Binding-site contacts:
Ligand atom C8 contacts residue THR248 of chain 1.A at 3.3 Å.
Ligand atom C5 contacts residue ASN246 of chain 1.A at 3.6 Å.
Ligand atom C7 contacts residue NAG1 of chain 1.L at 4.3 Å.
Ligand atom O5 contacts residue GLN164 of chain 1.A at 3.4 Å (h-bond).
Ligand atom O5 contacts residue GLU163 of chain 1.A at 4.2 Å.
Ligand atom C4 contacts residue NAG1 of chain 1.L at 4.1 Å.
Ligand atom C3 contacts residue ASN246 of chain 1.A at 3.8 Å.
Ligand atom O4 contacts residue NAG1 of chain 1.L at 3.5 Å.
Ligand atom C6 contacts residue ASN165 of chain 1.A at 3.6 Å.
Ligand atom O7 contacts residue ILE203 of chain 1.A at 4.0 Å.
Ligand atom O7 contacts residue ARG201 of chain 1.A at 3.3 Å (salt-bridge).
Ligand atom O6 contacts residue GLU163 of chain 1.A at 3.4 Å (salt-bridge).
Ligand atom C7 contacts residue SER247 of chain 1.A at 4.2 Å.
Ligand atom C6 contacts residue GLU163 of chain 1.A at 3.1 Å.
Ligand atom C2 contacts residue GLN164 of chain 1.A at 4.1 Å.
Ligand atom C8 contacts residue NAG1 of chain 1.L at 3.6 Å.
Ligand atom N2 contacts residue NAG1 of chain 1.L at 3.8 Å.
Ligand atom C5 contacts residue NAG1 of chain 1.L at 3.5 Å.
Ligand atom C1 contacts residue GLN164 of chain 1.A at 3.7 Å.
Ligand atom C8 contacts residue ASN246 of chain 1.A at 4.1 Å.
Ligand atom C2 contacts residue ASN246 of chain 1.A at 2.5 Å.
Ligand atom C5 contacts residue GLU163 of chain 1.A at 3.5 Å.
Ligand atom O7 contacts residue GLY218 of chain 1.E at 4.2 Å.
Ligand atom O7 contacts residue ILE217 of chain 1.E at 3.5 Å (h-bond).
Ligand atom O5 contacts residue ASN165 of chain 1.A at 3.0 Å.
Ligand atom O5 contacts residue NAG1 of chain 1.L at 4.3 Å.
Ligand atom C1 contacts residue ASN246 of chain 1.A at 1.4 Å.
Ligand atom O6 contacts residue ASP188 of chain 1.E at 3.3 Å (salt-bridge).
Ligand atom C8 contacts residue SER247 of chain 1.A at 3.3 Å.
Ligand atom C7 contacts residue ASN246 of chain 1.A at 3.4 Å.
Ligand atom C7 contacts residue ARG201 of chain 1.A at 3.9 Å.
Ligand atom C6 contacts residue NAG1 of chain 1.L at 3.7 Å.
Ligand atom C4 contacts residue ASN246 of chain 1.A at 4.3 Å.
Ligand atom O7 contacts residue ASN246 of chain 1.A at 3.7 Å.
Ligand atom N2 contacts residue ASN246 of chain 1.A at 2.6 Å (h-bond).
Ligand atom O3 contacts residue GLU163 of chain 1.A at 3.7 Å.
Ligand atom C1 contacts residue ASN165 of chain 1.A at 3.9 Å.
Ligand atom C5 contacts residue ASN165 of chain 1.A at 3.9 Å.
Ligand atom O5 contacts residue ASN246 of chain 1.A at 2.3 Å (h-bond).
Ligand atom O6 contacts residue ASN165 of chain 1.A at 4.2 Å.

This protein binds this small molecule.
Small molecule (SMILES): CC(=O)N[C@H]1[C@H](O[C@H]2[C@H](O)[C@@H](NC(C)=O)CO[C@@H]2CO)O[C@H](CO)[C@@H](O[C@@H]2O[C@H](CO)[C@@H](O)[C@H](O[C@H]3O[C@H](CO)[C@@H](O)[C@H](O)[C@@H]3O)[C@@H]2O)[C@@H]1O

Sequence of chain 1.A:
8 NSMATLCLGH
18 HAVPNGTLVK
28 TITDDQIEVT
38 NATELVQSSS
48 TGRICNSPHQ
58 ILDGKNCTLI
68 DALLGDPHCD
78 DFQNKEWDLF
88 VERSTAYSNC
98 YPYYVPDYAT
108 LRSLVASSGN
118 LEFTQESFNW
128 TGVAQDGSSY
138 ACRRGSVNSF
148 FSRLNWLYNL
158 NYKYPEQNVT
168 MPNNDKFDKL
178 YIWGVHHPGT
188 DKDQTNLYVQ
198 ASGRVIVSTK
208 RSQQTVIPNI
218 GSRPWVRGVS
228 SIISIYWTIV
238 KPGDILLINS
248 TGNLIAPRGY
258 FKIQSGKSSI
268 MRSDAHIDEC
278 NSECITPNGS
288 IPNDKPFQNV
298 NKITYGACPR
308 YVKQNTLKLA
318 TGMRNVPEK

Sequence of chain 1.E:
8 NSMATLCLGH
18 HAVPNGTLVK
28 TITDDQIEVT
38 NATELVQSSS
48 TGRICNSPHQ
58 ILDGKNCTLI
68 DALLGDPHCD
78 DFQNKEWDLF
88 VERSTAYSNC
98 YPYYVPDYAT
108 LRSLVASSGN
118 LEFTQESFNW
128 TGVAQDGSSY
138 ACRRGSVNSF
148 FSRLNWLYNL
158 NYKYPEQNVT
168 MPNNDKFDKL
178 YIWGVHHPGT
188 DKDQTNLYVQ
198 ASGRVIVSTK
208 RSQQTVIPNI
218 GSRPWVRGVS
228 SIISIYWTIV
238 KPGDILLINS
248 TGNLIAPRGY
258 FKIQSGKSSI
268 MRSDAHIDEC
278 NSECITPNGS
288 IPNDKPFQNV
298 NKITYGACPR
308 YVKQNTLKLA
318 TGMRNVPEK